This protein binds this small molecule.
Small molecule (SMILES): Cc1c(O)cccc1C(=O)N[C@H](C(=O)N[C@@H](CO)C(=O)N[C@H](CCS(C)(=O)=O)Cc1ccc(CN)cc1)C(C)C

Sequence of chain 1.L:
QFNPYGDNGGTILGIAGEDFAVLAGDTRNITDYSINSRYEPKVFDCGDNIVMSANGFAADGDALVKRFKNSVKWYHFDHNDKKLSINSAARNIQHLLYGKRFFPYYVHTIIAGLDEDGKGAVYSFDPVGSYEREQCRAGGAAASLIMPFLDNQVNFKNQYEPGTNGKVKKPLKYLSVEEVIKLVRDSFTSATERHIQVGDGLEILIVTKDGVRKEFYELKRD

Binding-site contacts:
Ligand atom C27 contacts residue VAL31 of chain 1.K at 3.6 Å (hydrophobic).
Ligand atom O37 contacts residue SER131 of chain 1.K at 3.2 Å (h-bond).
Ligand atom C12 contacts residue ASP126 of chain 1.L at 3.3 Å.
Ligand atom N10 contacts residue ASP126 of chain 1.L at 3.2 Å (salt-bridge).
Ligand atom C21 contacts residue GLY47 of chain 1.K at 3.7 Å.
Ligand atom N31 contacts residue MET45 of chain 1.K at 3.6 Å.
Ligand atom N20 contacts residue GLY47 of chain 1.K at 2.8 Å (h-bond).
Ligand atom N31 contacts residue GLN53 of chain 1.K at 3.4 Å (h-bond).
Ligand atom O41 contacts residue THR21 of chain 1.K at 3.7 Å.
Ligand atom C18 contacts residue GLY47 of chain 1.K at 3.3 Å.
Ligand atom N17 contacts residue THR21 of chain 1.K at 2.8 Å (h-bond).
Ligand atom C14 contacts residue ALA20 of chain 1.K at 3.7 Å (hydrophobic).
Ligand atom O33 contacts residue THR21 of chain 1.K at 3.1 Å (h-bond).
Ligand atom C28 contacts residue VAL31 of chain 1.K at 3.7 Å (hydrophobic).
Ligand atom C28 contacts residue ALA49 of chain 1.K at 3.6 Å (hydrophobic).
Ligand atom C28 contacts residue ALA20 of chain 1.K at 3.7 Å (hydrophobic).
Ligand atom C11 contacts residue THR21 of chain 1.K at 3.7 Å.
Ligand atom C22 contacts residue GLY47 of chain 1.K at 3.5 Å.
Ligand atom C40 contacts residue GLY47 of chain 1.K at 3.4 Å.
Ligand atom C30 contacts residue SER130 of chain 1.L at 3.7 Å.
Ligand atom C13 contacts residue ASP126 of chain 1.L at 3.3 Å.
Ligand atom C22 contacts residue THR1 of chain 1.K at 2.8 Å.
Ligand atom O16 contacts residue ALA49 of chain 1.K at 3.2 Å (h-bond).
Ligand atom C19 contacts residue GLY47 of chain 1.K at 3.3 Å.
Ligand atom O33 contacts residue ALA20 of chain 1.K at 3.6 Å.
Ligand atom C35 contacts residue GLY47 of chain 1.K at 3.8 Å.
Ligand atom C23 contacts residue LYS33 of chain 1.K at 3.7 Å.
Ligand atom C30 contacts residue VAL31 of chain 1.K at 3.6 Å (hydrophobic).
Ligand atom O38 contacts residue GLY47 of chain 1.K at 3.8 Å.
Ligand atom C27 contacts residue ALA49 of chain 1.K at 3.6 Å (hydrophobic).
Ligand atom C21 contacts residue THR1 of chain 1.K at 2.5 Å.
Ligand atom C35 contacts residue THR1 of chain 1.K at 2.5 Å.
Ligand atom C23 contacts residue THR1 of chain 1.K at 1.4 Å.
Ligand atom C39 contacts residue THR21 of chain 1.K at 3.5 Å.
Ligand atom C6 contacts residue VAL128 of chain 1.L at 3.7 Å (hydrophobic).
Ligand atom O8 contacts residue PRO127 of chain 1.L at 3.6 Å.
Ligand atom O37 contacts residue THR1 of chain 1.K at 3.6 Å.
Ligand atom C25 contacts residue MET45 of chain 1.K at 3.7 Å (hydrophobic).
Ligand atom C15 contacts residue THR21 of chain 1.K at 3.7 Å.
Ligand atom C18 contacts residue THR21 of chain 1.K at 3.6 Å.

Sequence of chain 1.K:
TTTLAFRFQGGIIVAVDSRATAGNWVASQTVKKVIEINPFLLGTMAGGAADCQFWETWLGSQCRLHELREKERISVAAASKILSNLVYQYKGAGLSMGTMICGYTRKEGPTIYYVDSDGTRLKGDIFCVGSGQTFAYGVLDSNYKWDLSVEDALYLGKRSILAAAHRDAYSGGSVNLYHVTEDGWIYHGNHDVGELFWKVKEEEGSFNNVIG